Binding-site contacts:
Ligand atom C20 contacts residue GLY87 of chain 1.B at 3.6 Å.
Ligand atom C10 contacts residue EDO1 of chain 1.P at 3.7 Å.
Ligand atom O1 contacts residue ARG88 of chain 1.B at 3.9 Å.
Ligand atom C4 contacts residue ALA53 of chain 1.B at 3.9 Å (hydrophobic).
Ligand atom C26 contacts residue TYR50 of chain 1.B at 3.9 Å (hydrophobic).
Ligand atom C5 contacts residue LEU57 of chain 1.B at 3.7 Å (hydrophobic).
Ligand atom C41 contacts residue TRP86 of chain 1.B at 3.7 Å (hydrophobic).
Ligand atom C18 contacts residue EDO1 of chain 1.P at 3.6 Å.
Ligand atom N1 contacts residue EDO1 of chain 1.P at 3.5 Å (h-bond).
Ligand atom C3 contacts residue PHE46 of chain 1.B at 3.9 Å (hydrophobic).
Ligand atom C38 contacts residue GLY87 of chain 1.B at 3.9 Å.
Ligand atom C17 contacts residue PHE46 of chain 1.B at 3.8 Å (hydrophobic).
Ligand atom C40 contacts residue PHE140 of chain 1.B at 3.6 Å (hydrophobic).
Ligand atom C20 contacts residue ARG88 of chain 1.B at 3.7 Å.
Ligand atom C24 contacts residue TYR50 of chain 1.B at 3.5 Å (hydrophobic).
Ligand atom CL3 contacts residue PHE54 of chain 1.B at 3.3 Å.
Ligand atom C26 contacts residue ARG49 of chain 1.B at 3.8 Å.
Ligand atom O1 contacts residue ASN85 of chain 1.B at 3.5 Å (h-bond).
Ligand atom C15 contacts residue TYR50 of chain 1.B at 3.7 Å (hydrophobic).
Ligand atom C2 contacts residue PHE95 of chain 1.B at 3.8 Å (hydrophobic).
Ligand atom C22 contacts residue EDO1 of chain 1.P at 3.9 Å.
Ligand atom C17 contacts residue EDO1 of chain 1.P at 3.7 Å.
Ligand atom C9 contacts residue LEU79 of chain 1.B at 3.7 Å (hydrophobic).
Ligand atom C42 contacts residue TRP86 of chain 1.B at 3.7 Å (hydrophobic).
Ligand atom C2 contacts residue PHE46 of chain 1.B at 3.7 Å (hydrophobic).
Ligand atom C18 contacts residue PHE46 of chain 1.B at 3.8 Å (hydrophobic).
Ligand atom C29 contacts residue GLU45 of chain 1.B at 3.9 Å.
Ligand atom C2 contacts residue ALA91 of chain 1.B at 3.4 Å (hydrophobic).
Ligand atom C29 contacts residue ALA42 of chain 1.B at 3.5 Å (hydrophobic).
Ligand atom C27 contacts residue GLU45 of chain 1.B at 3.9 Å.
Ligand atom C9 contacts residue VAL75 of chain 1.B at 3.9 Å (hydrophobic).
Ligand atom C16 contacts residue EDO1 of chain 1.P at 3.8 Å.
Ligand atom C31 contacts residue PHE46 of chain 1.B at 3.7 Å (hydrophobic).
Ligand atom C11 contacts residue EDO1 of chain 1.P at 3.2 Å.
Ligand atom C19 contacts residue ALA91 of chain 1.B at 3.5 Å (hydrophobic).
Ligand atom C31 contacts residue GLY87 of chain 1.B at 3.6 Å.
Ligand atom O1 contacts residue GLY87 of chain 1.B at 3.6 Å.
Ligand atom C4 contacts residue LEU57 of chain 1.B at 3.7 Å (hydrophobic).
Ligand atom S1 contacts residue GLY87 of chain 1.B at 3.4 Å (h-bond).
Ligand atom C8 contacts residue VAL75 of chain 1.B at 3.8 Å (hydrophobic).

Sequence of chain 1.B:
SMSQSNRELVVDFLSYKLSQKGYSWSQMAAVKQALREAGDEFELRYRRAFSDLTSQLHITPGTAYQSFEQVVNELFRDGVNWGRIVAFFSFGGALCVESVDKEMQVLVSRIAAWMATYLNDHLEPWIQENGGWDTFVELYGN

A protein and the small-molecule ligand that binds it are described below.
Small molecule (SMILES): Cc1ccc(CN(C(=O)N[C@@H](CSCc2ccccc2)C(=O)O)C(=O)c2ccc3c(c2)CCN(Cc2ccccc2-c2ccc(Cl)cc2)C3)cc1